Sequence of chain 2.A:
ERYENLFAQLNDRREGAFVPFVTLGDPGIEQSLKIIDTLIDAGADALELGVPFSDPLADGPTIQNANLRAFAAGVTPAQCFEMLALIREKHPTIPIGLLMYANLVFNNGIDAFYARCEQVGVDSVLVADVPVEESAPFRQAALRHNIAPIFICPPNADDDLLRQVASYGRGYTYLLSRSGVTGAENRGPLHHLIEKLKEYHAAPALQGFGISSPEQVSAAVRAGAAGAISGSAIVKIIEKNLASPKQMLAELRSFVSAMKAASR

A small-molecule ligand and the protein it binds are described below.
Small molecule (SMILES): O=[S@](CCCCP(=O)(O)O)c1ccccc1O

Binding-site contacts:
Ligand atom C4 contacts residue ASP60 of chain 2.A at 3.5 Å.
Ligand atom O4 contacts residue LEU100 of chain 2.A at 3.6 Å.
Ligand atom O1 contacts residue SER235 of chain 2.A at 3.6 Å (h-bond).
Ligand atom C5 contacts residue ALA59 of chain 2.A at 3.9 Å (hydrophobic).
Ligand atom O2 contacts residue GLY213 of chain 2.A at 2.8 Å (h-bond).
Ligand atom C10 contacts residue THR183 of chain 2.A at 3.8 Å.
Ligand atom C9 contacts residue GLY234 of chain 2.A at 3.8 Å.
Ligand atom C1 contacts residue LEU127 of chain 2.A at 3.5 Å (hydrophobic).
Ligand atom S1 contacts residue PHE22 of chain 2.A at 3.6 Å.
Ligand atom O1 contacts residue GLY234 of chain 2.A at 3.0 Å (h-bond).
Ligand atom C5 contacts residue PHE212 of chain 2.A at 3.9 Å (hydrophobic).
Ligand atom O2 contacts residue PHE212 of chain 2.A at 3.5 Å.
Ligand atom O4 contacts residue ASP60 of chain 2.A at 2.7 Å (salt-bridge).
Ligand atom O5 contacts residue SER235 of chain 2.A at 2.5 Å (h-bond).
Ligand atom O5 contacts residue THR183 of chain 2.A at 3.7 Å.
Ligand atom O2 contacts residue GLY184 of chain 2.A at 2.9 Å (h-bond).
Ligand atom C3 contacts residue LEU100 of chain 2.A at 3.6 Å (hydrophobic).
Ligand atom O5 contacts residue GLY234 of chain 2.A at 3.7 Å.
Ligand atom C4 contacts residue THR183 of chain 2.A at 3.6 Å.
Ligand atom O2 contacts residue THR183 of chain 2.A at 3.9 Å.
Ligand atom O3 contacts residue TYR175 of chain 2.A at 2.6 Å (h-bond).
Ligand atom C2 contacts residue LEU100 of chain 2.A at 3.5 Å (hydrophobic).
Ligand atom C8 contacts residue THR183 of chain 2.A at 3.7 Å.
Ligand atom C1 contacts residue TYR175 of chain 2.A at 3.5 Å (hydrophobic).
Ligand atom C3 contacts residue THR183 of chain 2.A at 3.6 Å.
Ligand atom C8 contacts residue TYR175 of chain 2.A at 3.4 Å (hydrophobic).
Ligand atom O1 contacts residue GLY213 of chain 2.A at 3.9 Å.
Ligand atom C7 contacts residue PHE22 of chain 2.A at 3.3 Å (hydrophobic).
Ligand atom C9 contacts residue THR183 of chain 2.A at 3.8 Å.
Ligand atom C3 contacts residue ASP60 of chain 2.A at 3.5 Å.
Ligand atom P1 contacts residue GLY213 of chain 2.A at 3.9 Å.
Ligand atom S1 contacts residue LEU100 of chain 2.A at 3.8 Å.
Ligand atom C6 contacts residue PHE212 of chain 2.A at 3.7 Å (hydrophobic).
Ligand atom C1 contacts residue LEU100 of chain 2.A at 3.7 Å (hydrophobic).
Ligand atom O4 contacts residue THR183 of chain 2.A at 3.7 Å.
Ligand atom P1 contacts residue GLY184 of chain 2.A at 3.8 Å.
Ligand atom C10 contacts residue PHE212 of chain 2.A at 3.8 Å (hydrophobic).
Ligand atom O3 contacts residue GLU49 of chain 2.A at 3.8 Å.
Ligand atom O5 contacts residue GLY184 of chain 2.A at 3.5 Å (h-bond).
Ligand atom P1 contacts residue SER235 of chain 2.A at 3.8 Å.